Sequence of chain 2.D:
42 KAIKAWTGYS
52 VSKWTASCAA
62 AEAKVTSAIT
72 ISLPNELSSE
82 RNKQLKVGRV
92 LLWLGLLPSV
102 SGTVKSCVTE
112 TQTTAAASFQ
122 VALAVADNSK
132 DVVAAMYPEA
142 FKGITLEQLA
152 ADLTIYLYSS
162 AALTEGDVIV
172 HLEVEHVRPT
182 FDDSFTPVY

This protein binds this small molecule.
Small molecule (SMILES): Nc1ncnc2c1ncn2[C@@H]1O[C@H](COO[C@@H]2C[C@@H](CO[P](=O)(O)O[C@H]3[C@@H](O)[C@H](n4cnc5c(N)ncnc54)O[C@@H]3COP(=O)=O)O[C@H]2n2ccc(=O)[nH]c2=O)[C@@H](OOP(O)OC[C@H]2O[C@@H](n3ccc(=O)[nH]c3=O)[C@H](O)[C@@H]2O)[C@H]1O.Op1oo1

Binding-site contacts:
Ligand atom N6 contacts residue TRP47 of chain 2.D at 3.8 Å.
Ligand atom N6 contacts residue THR48 of chain 2.D at 3.3 Å (h-bond).
Ligand atom N6 contacts residue TYR50 of chain 2.D at 4.2 Å.
Ligand atom C6 contacts residue THR48 of chain 2.D at 4.2 Å.
Ligand atom N1 contacts residue THR48 of chain 2.D at 4.0 Å.
Ligand atom O4' contacts residue TRP47 of chain 2.D at 4.1 Å.
Ligand atom C2 contacts residue TRP47 of chain 2.D at 4.2 Å (hydrophobic).
Ligand atom C8 contacts residue TRP47 of chain 2.D at 3.8 Å (hydrophobic).
Ligand atom C6 contacts residue TRP47 of chain 2.D at 3.9 Å (hydrophobic).
Ligand atom C5 contacts residue TRP47 of chain 2.D at 3.8 Å (hydrophobic).
Ligand atom O4' contacts residue LYS143 of chain 2.D at 4.1 Å.
Ligand atom OP2 contacts residue VAL178 of chain 2.E at 4.5 Å.
Ligand atom N9 contacts residue TRP47 of chain 2.D at 3.9 Å.
Ligand atom N3 contacts residue TRP47 of chain 2.D at 4.1 Å.
Ligand atom N7 contacts residue TRP47 of chain 2.D at 3.7 Å.
Ligand atom N1 contacts residue TRP47 of chain 2.D at 4.3 Å.
Ligand atom C1' contacts residue TRP47 of chain 2.D at 4.3 Å (hydrophobic).
Ligand atom C4 contacts residue TRP47 of chain 2.D at 3.9 Å (hydrophobic).
Ligand atom C5' contacts residue VAL178 of chain 2.E at 4.5 Å (hydrophobic).
Ligand atom OP2 contacts residue GLY49 of chain 2.E at 4.2 Å.

Sequence of chain 2.E:
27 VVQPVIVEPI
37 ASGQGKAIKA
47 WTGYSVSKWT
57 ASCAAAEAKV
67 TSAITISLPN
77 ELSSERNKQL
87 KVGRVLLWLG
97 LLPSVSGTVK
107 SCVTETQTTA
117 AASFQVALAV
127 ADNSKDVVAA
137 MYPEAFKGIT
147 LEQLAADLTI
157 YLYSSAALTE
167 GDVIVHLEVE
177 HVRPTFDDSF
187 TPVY